Sequence of chain 1.D:
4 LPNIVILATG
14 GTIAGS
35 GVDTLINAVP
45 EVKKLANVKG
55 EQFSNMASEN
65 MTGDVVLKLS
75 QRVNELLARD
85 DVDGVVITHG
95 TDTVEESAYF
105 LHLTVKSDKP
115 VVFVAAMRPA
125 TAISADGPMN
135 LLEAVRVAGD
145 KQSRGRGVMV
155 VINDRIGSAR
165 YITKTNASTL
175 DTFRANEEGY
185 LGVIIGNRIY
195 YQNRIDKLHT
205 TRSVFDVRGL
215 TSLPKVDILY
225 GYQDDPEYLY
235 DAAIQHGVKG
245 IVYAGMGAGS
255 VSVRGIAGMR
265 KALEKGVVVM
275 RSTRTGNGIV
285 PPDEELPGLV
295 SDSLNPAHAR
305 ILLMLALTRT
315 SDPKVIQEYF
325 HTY

Binding-site contacts:
Ligand atom CG contacts residue GLU63 of chain 1.D at 4.4 Å.
Ligand atom O contacts residue THR95 of chain 1.D at 3.0 Å (h-bond).
Ligand atom N contacts residue ALA61 of chain 1.D at 4.4 Å.
Ligand atom OD1 contacts residue ALA61 of chain 1.D at 3.6 Å.
Ligand atom OXT contacts residue ASP96 of chain 1.D at 4.2 Å.
Ligand atom N contacts residue ASP96 of chain 1.D at 2.7 Å (salt-bridge).
Ligand atom N contacts residue GLU63 of chain 1.D at 2.8 Å (salt-bridge).
Ligand atom O contacts residue SER62 of chain 1.D at 2.7 Å (h-bond).
Ligand atom OD1 contacts residue SER62 of chain 1.D at 4.4 Å.
Ligand atom CG contacts residue SER62 of chain 1.D at 3.9 Å.
Ligand atom C contacts residue ASP96 of chain 1.D at 3.7 Å.
Ligand atom OD2 contacts residue SER62 of chain 1.D at 2.8 Å (h-bond).
Ligand atom CG contacts residue ALA61 of chain 1.D at 3.7 Å (hydrophobic).
Ligand atom OXT contacts residue ALA120 of chain 1.D at 4.4 Å.
Ligand atom C contacts residue GLY94 of chain 1.D at 3.5 Å.
Ligand atom CA contacts residue ASP96 of chain 1.D at 3.6 Å.
Ligand atom O contacts residue GLY94 of chain 1.D at 3.3 Å.
Ligand atom OD2 contacts residue GLU63 of chain 1.D at 3.9 Å.
Ligand atom OD2 contacts residue GLY94 of chain 1.D at 3.4 Å.
Ligand atom OXT contacts residue GLY94 of chain 1.D at 3.2 Å.
Ligand atom OXT contacts residue THR95 of chain 1.D at 2.8 Å (h-bond).
Ligand atom N contacts residue SER254 of chain 1.B at 4.0 Å.
Ligand atom OD2 contacts residue ALA61 of chain 1.D at 3.4 Å.
Ligand atom CA contacts residue GLU63 of chain 1.D at 4.2 Å.
Ligand atom O contacts residue ASP96 of chain 1.D at 2.9 Å (salt-bridge).
Ligand atom N contacts residue SER62 of chain 1.D at 4.3 Å.
Ligand atom C contacts residue SER62 of chain 1.D at 3.9 Å.
Ligand atom O contacts residue GLU63 of chain 1.D at 4.3 Å.
Ligand atom CG contacts residue GLY94 of chain 1.D at 4.2 Å.
Ligand atom C contacts residue THR95 of chain 1.D at 3.3 Å.

Sequence of chain 1.B:
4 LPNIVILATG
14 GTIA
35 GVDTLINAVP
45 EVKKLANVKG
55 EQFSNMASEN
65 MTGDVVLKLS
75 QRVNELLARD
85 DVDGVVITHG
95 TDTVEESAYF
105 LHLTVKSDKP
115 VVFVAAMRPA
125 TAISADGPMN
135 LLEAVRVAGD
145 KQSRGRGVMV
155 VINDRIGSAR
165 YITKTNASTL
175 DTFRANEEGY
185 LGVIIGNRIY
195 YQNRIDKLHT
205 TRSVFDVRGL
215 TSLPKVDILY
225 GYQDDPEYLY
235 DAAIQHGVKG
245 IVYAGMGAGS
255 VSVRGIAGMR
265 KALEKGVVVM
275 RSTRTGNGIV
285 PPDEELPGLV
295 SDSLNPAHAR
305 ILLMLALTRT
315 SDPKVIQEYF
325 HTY

The protein below binds the small molecule below.
Small molecule (SMILES): N[C@H](CC(=O)O)C(=O)O